This protein binds this small molecule.
Small molecule (SMILES): CC(=O)N[C@@H]1[C@@H](O)[C@H](O)[C@@H](CO)O[C@H]1O

Sequence of chain 1.B:
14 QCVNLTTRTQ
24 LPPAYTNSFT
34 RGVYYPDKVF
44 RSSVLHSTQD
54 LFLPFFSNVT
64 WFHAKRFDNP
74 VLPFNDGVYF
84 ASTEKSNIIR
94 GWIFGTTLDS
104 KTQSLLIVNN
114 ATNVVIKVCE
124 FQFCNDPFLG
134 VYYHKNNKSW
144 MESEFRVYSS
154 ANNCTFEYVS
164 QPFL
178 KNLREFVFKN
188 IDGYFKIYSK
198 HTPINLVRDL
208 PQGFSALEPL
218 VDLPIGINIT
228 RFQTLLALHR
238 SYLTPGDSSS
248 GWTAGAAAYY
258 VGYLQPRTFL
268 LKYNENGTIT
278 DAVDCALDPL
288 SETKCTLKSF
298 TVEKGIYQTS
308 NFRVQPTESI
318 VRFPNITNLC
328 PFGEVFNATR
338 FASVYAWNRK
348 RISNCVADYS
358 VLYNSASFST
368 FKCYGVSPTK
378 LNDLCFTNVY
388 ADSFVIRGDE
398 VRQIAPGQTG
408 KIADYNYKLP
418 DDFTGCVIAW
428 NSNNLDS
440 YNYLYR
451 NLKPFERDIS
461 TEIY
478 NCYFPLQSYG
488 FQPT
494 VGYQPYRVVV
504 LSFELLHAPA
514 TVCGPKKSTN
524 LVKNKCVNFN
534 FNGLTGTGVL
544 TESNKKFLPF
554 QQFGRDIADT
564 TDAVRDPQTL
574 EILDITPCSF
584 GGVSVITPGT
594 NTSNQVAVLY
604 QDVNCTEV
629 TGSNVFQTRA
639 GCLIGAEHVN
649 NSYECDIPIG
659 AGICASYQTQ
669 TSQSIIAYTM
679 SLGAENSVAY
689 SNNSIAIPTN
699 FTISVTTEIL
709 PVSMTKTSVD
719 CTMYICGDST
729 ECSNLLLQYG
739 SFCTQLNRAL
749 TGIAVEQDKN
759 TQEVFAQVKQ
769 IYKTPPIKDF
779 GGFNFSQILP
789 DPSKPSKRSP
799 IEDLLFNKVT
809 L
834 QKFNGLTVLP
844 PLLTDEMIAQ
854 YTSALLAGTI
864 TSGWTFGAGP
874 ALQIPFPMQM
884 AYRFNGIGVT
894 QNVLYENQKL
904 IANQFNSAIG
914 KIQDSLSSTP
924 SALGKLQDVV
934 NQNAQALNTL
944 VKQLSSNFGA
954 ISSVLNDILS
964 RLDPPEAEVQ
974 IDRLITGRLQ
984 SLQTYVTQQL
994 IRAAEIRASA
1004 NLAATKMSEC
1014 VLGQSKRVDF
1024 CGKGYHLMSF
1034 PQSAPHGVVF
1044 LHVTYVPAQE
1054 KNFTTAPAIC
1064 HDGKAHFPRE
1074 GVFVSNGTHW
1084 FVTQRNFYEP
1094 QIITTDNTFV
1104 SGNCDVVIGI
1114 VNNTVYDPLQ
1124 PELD

Binding-site contacts:
Ligand atom O6 contacts residue PHE148 of chain 1.B at 3.2 Å.
Ligand atom N2 contacts residue ASN113 of chain 1.B at 4.4 Å.
Ligand atom C2 contacts residue ASN113 of chain 1.B at 4.4 Å.
Ligand atom O5 contacts residue ASN113 of chain 1.B at 4.0 Å.
Ligand atom C1 contacts residue ASN113 of chain 1.B at 3.2 Å.